The small molecule below binds the protein below.
Small molecule (SMILES): N[C@@H](Cc1c[nH]c2ccccc12)C(=O)O

Sequence of chain 1.B:
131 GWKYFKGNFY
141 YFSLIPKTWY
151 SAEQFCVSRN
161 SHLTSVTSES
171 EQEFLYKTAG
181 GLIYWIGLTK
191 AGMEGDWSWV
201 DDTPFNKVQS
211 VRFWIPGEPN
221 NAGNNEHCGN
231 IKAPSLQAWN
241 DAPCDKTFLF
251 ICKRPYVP

Sequence of chain 1.D:
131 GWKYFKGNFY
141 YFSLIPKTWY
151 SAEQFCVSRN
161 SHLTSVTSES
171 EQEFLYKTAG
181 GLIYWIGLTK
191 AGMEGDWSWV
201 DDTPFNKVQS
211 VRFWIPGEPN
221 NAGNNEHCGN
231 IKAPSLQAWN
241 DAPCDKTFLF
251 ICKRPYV

Binding-site contacts:
Ligand atom CE2 contacts residue SER158 of chain 1.B at 3.7 Å.
Ligand atom CZ3 contacts residue LYS190 of chain 1.D at 3.8 Å.
Ligand atom OXT contacts residue LYS190 of chain 1.D at 4.0 Å.
Ligand atom C contacts residue ASN221 of chain 1.D at 3.6 Å.
Ligand atom CA contacts residue LYS190 of chain 1.D at 4.0 Å.
Ligand atom CZ3 contacts residue GLN154 of chain 1.B at 3.7 Å.
Ligand atom CG contacts residue SER158 of chain 1.B at 4.0 Å.
Ligand atom CD2 contacts residue SER158 of chain 1.B at 4.0 Å.
Ligand atom CZ2 contacts residue GLN154 of chain 1.B at 3.8 Å.
Ligand atom CE3 contacts residue HIS227 of chain 1.D at 3.9 Å.
Ligand atom N contacts residue LYS190 of chain 1.D at 4.2 Å.
Ligand atom CH2 contacts residue LYS190 of chain 1.D at 3.7 Å.
Ligand atom CZ2 contacts residue GLY192 of chain 1.D at 3.7 Å.
Ligand atom CD1 contacts residue GLU194 of chain 1.D at 3.9 Å.
Ligand atom NE1 contacts residue GLY192 of chain 1.D at 3.1 Å (h-bond).
Ligand atom OXT contacts residue ASN221 of chain 1.D at 2.9 Å (h-bond).
Ligand atom C contacts residue LYS190 of chain 1.D at 4.2 Å.
Ligand atom NE1 contacts residue GLU194 of chain 1.D at 3.9 Å.
Ligand atom CD1 contacts residue SER158 of chain 1.B at 3.7 Å.
Ligand atom CD1 contacts residue GLY195 of chain 1.D at 3.5 Å.
Ligand atom OXT contacts residue ASN224 of chain 1.D at 4.2 Å.
Ligand atom O contacts residue ASN221 of chain 1.D at 3.8 Å.
Ligand atom CZ2 contacts residue VAL157 of chain 1.B at 4.2 Å (hydrophobic).
Ligand atom CD1 contacts residue MET193 of chain 1.D at 3.4 Å (hydrophobic).
Ligand atom CD2 contacts residue GLY195 of chain 1.D at 4.0 Å.
Ligand atom CH2 contacts residue GLN154 of chain 1.B at 3.7 Å.
Ligand atom CZ2 contacts residue ALA191 of chain 1.D at 4.2 Å (hydrophobic).
Ligand atom CG contacts residue GLY195 of chain 1.D at 3.9 Å.
Ligand atom CZ2 contacts residue GLY195 of chain 1.D at 4.1 Å.
Ligand atom CZ2 contacts residue SER158 of chain 1.B at 4.2 Å.
Ligand atom NE1 contacts residue MET193 of chain 1.D at 3.4 Å (h-bond).
Ligand atom CE2 contacts residue GLY195 of chain 1.D at 3.5 Å.
Ligand atom NE1 contacts residue SER158 of chain 1.B at 3.5 Å.
Ligand atom OXT contacts residue HIS227 of chain 1.D at 3.4 Å.
Ligand atom CE3 contacts residue LYS190 of chain 1.D at 4.0 Å.
Ligand atom N contacts residue GLU194 of chain 1.D at 4.0 Å.
Ligand atom NE1 contacts residue GLY195 of chain 1.D at 3.2 Å (h-bond).
Ligand atom CZ3 contacts residue HIS227 of chain 1.D at 3.8 Å.
Ligand atom CE2 contacts residue GLY192 of chain 1.D at 3.7 Å.
Ligand atom N contacts residue GLY195 of chain 1.D at 4.0 Å.